Sequence of chain 1.G:
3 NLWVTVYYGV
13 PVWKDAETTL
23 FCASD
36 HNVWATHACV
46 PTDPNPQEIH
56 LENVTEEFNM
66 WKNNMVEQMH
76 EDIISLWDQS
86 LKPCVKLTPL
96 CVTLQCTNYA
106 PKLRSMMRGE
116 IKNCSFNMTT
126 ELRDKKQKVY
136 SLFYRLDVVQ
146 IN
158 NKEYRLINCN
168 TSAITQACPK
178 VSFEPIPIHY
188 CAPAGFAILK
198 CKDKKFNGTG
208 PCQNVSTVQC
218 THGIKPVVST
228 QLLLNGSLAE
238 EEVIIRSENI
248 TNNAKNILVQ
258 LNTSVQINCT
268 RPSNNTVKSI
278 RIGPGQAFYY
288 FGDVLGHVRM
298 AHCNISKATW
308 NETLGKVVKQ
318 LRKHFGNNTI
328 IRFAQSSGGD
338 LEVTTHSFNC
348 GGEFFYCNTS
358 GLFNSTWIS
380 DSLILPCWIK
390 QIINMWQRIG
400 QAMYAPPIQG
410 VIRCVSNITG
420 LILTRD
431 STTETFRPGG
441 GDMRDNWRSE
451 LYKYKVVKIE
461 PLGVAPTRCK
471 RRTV

Sequence of chain 1.A:
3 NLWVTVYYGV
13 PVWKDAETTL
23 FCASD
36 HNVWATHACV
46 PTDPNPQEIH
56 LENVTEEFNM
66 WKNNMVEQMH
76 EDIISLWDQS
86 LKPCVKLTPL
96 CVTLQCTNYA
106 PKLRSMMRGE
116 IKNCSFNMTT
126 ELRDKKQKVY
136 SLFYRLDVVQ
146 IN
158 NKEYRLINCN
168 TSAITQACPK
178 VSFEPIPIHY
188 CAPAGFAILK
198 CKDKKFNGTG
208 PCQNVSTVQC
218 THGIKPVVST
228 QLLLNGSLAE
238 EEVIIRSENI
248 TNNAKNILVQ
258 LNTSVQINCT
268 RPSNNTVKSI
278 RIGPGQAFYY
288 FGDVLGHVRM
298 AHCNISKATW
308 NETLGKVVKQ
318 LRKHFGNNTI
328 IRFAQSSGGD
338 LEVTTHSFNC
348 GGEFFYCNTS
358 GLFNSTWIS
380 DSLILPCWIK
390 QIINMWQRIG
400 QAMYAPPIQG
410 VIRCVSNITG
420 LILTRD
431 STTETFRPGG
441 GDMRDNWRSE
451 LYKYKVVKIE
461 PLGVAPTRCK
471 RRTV

Binding-site contacts:
Ligand atom C3 contacts residue ASN167 of chain 1.A at 3.7 Å.
Ligand atom C7 contacts residue ARG162 of chain 1.A at 4.1 Å.
Ligand atom C7 contacts residue ASN167 of chain 1.A at 3.9 Å.
Ligand atom C1 contacts residue ASN167 of chain 1.A at 1.4 Å.
Ligand atom N2 contacts residue ARG162 of chain 1.A at 3.9 Å.
Ligand atom C5 contacts residue ASN167 of chain 1.A at 3.7 Å.
Ligand atom C8 contacts residue ARG162 of chain 1.A at 3.6 Å.
Ligand atom O7 contacts residue ASN167 of chain 1.A at 4.4 Å.
Ligand atom C2 contacts residue ASN167 of chain 1.A at 2.4 Å.
Ligand atom O5 contacts residue ASN167 of chain 1.A at 2.4 Å (h-bond).
Ligand atom O7 contacts residue ILE164 of chain 1.A at 4.5 Å.
Ligand atom O6 contacts residue ARG278 of chain 1.G at 4.1 Å.
Ligand atom C4 contacts residue ASN167 of chain 1.A at 4.2 Å.
Ligand atom N2 contacts residue ASN167 of chain 1.A at 2.8 Å (h-bond).
Ligand atom C8 contacts residue VAL144 of chain 1.A at 3.8 Å (hydrophobic).

A small-molecule ligand and the protein it binds are described below.
Small molecule (SMILES): CC(=O)N[C@@H]1[C@@H](O)[C@H](O)[C@@H](CO)O[C@H]1O